Sequence of chain 1.A:
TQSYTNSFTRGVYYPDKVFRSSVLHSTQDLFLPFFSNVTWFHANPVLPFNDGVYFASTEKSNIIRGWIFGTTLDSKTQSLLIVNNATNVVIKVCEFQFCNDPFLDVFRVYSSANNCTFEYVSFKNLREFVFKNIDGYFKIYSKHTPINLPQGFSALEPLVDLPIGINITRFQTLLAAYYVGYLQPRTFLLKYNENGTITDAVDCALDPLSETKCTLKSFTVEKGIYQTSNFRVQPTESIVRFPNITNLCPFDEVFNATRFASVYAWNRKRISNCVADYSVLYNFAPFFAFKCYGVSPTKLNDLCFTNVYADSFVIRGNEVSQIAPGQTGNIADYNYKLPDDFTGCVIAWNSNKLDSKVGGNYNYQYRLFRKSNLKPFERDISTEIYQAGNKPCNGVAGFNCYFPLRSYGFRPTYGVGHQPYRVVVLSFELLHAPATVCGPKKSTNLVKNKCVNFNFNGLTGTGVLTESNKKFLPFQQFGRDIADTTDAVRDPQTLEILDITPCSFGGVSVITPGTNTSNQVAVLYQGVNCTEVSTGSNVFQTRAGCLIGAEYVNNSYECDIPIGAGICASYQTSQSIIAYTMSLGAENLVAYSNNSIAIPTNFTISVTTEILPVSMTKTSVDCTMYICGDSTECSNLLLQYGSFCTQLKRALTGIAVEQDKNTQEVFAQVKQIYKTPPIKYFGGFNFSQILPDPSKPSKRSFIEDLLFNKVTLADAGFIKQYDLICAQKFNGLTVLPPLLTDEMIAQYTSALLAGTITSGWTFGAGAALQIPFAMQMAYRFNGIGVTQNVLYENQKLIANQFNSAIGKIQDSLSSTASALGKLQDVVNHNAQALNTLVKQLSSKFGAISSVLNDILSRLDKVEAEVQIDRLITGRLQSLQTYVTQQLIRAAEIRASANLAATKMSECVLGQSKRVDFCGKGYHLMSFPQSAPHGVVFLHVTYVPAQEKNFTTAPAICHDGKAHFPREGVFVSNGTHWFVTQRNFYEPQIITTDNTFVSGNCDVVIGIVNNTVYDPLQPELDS

A small-molecule ligand and the protein it binds are described below.
Small molecule (SMILES): CC(=O)N[C@H]1[C@H](O[C@H]2[C@H](O)[C@@H](NC(C)=O)CO[C@@H]2CO)O[C@H](CO)[C@@H](O)[C@@H]1O

Binding-site contacts:
Ligand atom C8 contacts residue HIS1098 of chain 1.A at 3.9 Å.
Ligand atom C3 contacts residue ASN1095 of chain 1.A at 3.8 Å.
Ligand atom C6 contacts residue PHE1100 of chain 1.A at 3.6 Å (hydrophobic).
Ligand atom C5 contacts residue HIS1098 of chain 1.A at 3.8 Å.
Ligand atom O5 contacts residue HIS1098 of chain 1.A at 4.4 Å.
Ligand atom N2 contacts residue ASN1095 of chain 1.A at 2.9 Å (h-bond).
Ligand atom N2 contacts residue THR1097 of chain 1.A at 3.5 Å (h-bond).
Ligand atom O7 contacts residue ASN1095 of chain 1.A at 2.9 Å (h-bond).
Ligand atom C2 contacts residue THR1097 of chain 1.A at 3.9 Å.
Ligand atom C1 contacts residue ASN1095 of chain 1.A at 1.4 Å.
Ligand atom C5 contacts residue ASN1095 of chain 1.A at 3.7 Å.
Ligand atom C8 contacts residue ASN1095 of chain 1.A at 3.4 Å.
Ligand atom C1 contacts residue HIS1098 of chain 1.A at 4.2 Å.
Ligand atom C4 contacts residue HIS1098 of chain 1.A at 4.2 Å.
Ligand atom O4 contacts residue HIS1098 of chain 1.A at 3.8 Å.
Ligand atom C5 contacts residue PHE1100 of chain 1.A at 4.1 Å (hydrophobic).
Ligand atom O5 contacts residue PHE1100 of chain 1.A at 3.9 Å.
Ligand atom C1 contacts residue THR1097 of chain 1.A at 3.9 Å.
Ligand atom O7 contacts residue HIS1098 of chain 1.A at 2.9 Å (h-bond).
Ligand atom C7 contacts residue HIS1098 of chain 1.A at 3.6 Å.
Ligand atom C2 contacts residue ASN1095 of chain 1.A at 2.5 Å.
Ligand atom C3 contacts residue THR1097 of chain 1.A at 3.8 Å.
Ligand atom C7 contacts residue THR1097 of chain 1.A at 4.5 Å.
Ligand atom O5 contacts residue ASN1095 of chain 1.A at 2.4 Å (h-bond).
Ligand atom C7 contacts residue ASN1095 of chain 1.A at 3.1 Å.
Ligand atom C3 contacts residue HIS1098 of chain 1.A at 4.0 Å.
Ligand atom C4 contacts residue ASN1095 of chain 1.A at 4.2 Å.